This protein binds this small molecule.
Small molecule (SMILES): CC(=O)N[C@@H]1[C@@H](O)[C@H](O)[C@@H](CO)O[C@H]1O

Binding-site contacts:
Ligand atom C1 contacts residue ASN1071 of chain 1.C at 1.4 Å.
Ligand atom C5 contacts residue ASN1071 of chain 1.C at 3.6 Å.
Ligand atom C1 contacts residue GLN892 of chain 1.A at 4.1 Å.
Ligand atom C8 contacts residue ASN1071 of chain 1.C at 3.5 Å.
Ligand atom O5 contacts residue ASN1071 of chain 1.C at 2.4 Å (h-bond).
Ligand atom C7 contacts residue ASN1071 of chain 1.C at 3.2 Å.
Ligand atom C3 contacts residue ASN1071 of chain 1.C at 3.8 Å.
Ligand atom O6 contacts residue ALA703 of chain 1.C at 4.2 Å.
Ligand atom O5 contacts residue ALA703 of chain 1.C at 4.3 Å.
Ligand atom C8 contacts residue GLU1069 of chain 1.C at 3.0 Å.
Ligand atom C4 contacts residue ASN1071 of chain 1.C at 4.2 Å.
Ligand atom N2 contacts residue ASN1071 of chain 1.C at 2.4 Å (h-bond).
Ligand atom C5 contacts residue ALA703 of chain 1.C at 3.7 Å (hydrophobic).
Ligand atom C6 contacts residue ALA703 of chain 1.C at 4.0 Å (hydrophobic).
Ligand atom C8 contacts residue LYS1070 of chain 1.C at 3.8 Å.
Ligand atom C7 contacts residue GLU1069 of chain 1.C at 4.5 Å.
Ligand atom C2 contacts residue ASN1071 of chain 1.C at 2.5 Å.
Ligand atom O7 contacts residue ASN1071 of chain 1.C at 4.3 Å.

Sequence of chain 1.A:
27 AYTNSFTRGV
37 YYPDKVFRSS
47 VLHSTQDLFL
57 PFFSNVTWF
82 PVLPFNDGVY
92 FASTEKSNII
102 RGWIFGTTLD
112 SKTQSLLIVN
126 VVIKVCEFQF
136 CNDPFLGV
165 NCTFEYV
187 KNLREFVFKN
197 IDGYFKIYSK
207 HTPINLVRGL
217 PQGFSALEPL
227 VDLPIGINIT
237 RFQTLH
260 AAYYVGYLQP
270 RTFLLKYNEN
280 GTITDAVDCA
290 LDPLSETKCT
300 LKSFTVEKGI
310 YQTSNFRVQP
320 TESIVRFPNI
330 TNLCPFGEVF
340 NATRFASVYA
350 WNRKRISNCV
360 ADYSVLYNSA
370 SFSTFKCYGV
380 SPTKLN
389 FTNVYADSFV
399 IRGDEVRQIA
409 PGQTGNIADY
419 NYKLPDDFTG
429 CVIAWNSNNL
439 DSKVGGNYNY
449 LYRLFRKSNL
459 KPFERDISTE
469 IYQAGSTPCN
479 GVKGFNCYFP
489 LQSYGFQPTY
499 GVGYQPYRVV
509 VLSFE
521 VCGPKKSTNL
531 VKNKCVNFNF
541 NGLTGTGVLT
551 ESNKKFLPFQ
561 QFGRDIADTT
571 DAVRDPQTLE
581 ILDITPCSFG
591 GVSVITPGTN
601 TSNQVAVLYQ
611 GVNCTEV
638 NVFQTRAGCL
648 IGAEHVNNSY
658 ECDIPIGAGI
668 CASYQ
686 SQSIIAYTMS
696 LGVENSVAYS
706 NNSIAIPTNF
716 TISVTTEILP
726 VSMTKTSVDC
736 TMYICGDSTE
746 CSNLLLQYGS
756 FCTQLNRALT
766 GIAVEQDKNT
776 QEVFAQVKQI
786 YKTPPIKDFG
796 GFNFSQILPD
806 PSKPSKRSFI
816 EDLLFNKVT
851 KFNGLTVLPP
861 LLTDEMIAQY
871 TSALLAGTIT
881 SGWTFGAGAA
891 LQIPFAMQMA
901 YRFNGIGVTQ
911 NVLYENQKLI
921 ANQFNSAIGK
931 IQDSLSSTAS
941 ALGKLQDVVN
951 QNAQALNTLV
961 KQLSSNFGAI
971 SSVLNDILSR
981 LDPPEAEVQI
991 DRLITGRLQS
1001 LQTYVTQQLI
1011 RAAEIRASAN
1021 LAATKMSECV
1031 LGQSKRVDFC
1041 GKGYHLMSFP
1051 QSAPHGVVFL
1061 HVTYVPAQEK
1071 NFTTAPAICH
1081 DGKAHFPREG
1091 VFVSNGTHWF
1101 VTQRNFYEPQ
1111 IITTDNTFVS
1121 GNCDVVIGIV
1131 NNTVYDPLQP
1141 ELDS

Sequence of chain 1.C:
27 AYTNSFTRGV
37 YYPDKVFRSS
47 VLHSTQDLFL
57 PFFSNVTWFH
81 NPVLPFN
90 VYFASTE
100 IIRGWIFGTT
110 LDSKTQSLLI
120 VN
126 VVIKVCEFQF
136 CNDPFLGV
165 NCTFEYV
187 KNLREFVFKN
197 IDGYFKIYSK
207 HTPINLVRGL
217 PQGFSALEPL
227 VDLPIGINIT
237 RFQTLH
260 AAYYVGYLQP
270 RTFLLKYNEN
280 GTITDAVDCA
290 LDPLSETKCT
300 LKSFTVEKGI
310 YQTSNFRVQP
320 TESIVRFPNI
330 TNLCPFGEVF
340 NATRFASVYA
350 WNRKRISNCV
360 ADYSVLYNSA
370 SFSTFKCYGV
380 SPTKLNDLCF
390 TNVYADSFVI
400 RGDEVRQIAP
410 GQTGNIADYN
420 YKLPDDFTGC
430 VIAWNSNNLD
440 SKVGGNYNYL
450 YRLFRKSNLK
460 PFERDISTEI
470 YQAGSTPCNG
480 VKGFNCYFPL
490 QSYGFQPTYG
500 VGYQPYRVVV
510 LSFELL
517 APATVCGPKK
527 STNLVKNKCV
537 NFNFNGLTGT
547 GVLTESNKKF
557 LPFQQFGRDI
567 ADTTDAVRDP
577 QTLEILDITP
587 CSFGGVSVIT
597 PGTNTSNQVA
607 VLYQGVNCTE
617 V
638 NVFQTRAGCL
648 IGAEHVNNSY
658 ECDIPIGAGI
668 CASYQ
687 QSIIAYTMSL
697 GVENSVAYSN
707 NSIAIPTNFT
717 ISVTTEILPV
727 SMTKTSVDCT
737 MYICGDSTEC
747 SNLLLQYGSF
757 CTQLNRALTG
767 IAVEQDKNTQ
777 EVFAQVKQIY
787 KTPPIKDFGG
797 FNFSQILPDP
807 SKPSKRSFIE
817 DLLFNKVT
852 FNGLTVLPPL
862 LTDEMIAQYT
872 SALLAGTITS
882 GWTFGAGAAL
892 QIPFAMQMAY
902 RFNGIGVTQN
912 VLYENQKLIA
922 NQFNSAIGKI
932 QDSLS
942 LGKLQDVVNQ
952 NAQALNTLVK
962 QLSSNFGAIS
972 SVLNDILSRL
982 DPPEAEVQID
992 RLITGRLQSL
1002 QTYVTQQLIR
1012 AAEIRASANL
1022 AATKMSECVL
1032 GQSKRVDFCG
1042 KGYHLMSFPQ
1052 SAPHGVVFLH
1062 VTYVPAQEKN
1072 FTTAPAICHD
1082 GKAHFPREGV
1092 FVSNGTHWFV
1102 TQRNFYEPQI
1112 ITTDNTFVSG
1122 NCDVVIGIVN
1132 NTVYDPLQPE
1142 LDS